A small-molecule ligand and the protein it binds are described below.
Small molecule (SMILES): CC(=O)N[C@@H]1[C@@H](O)[C@H](O)[C@@H](CO)O[C@H]1O

Sequence of chain 2.A:
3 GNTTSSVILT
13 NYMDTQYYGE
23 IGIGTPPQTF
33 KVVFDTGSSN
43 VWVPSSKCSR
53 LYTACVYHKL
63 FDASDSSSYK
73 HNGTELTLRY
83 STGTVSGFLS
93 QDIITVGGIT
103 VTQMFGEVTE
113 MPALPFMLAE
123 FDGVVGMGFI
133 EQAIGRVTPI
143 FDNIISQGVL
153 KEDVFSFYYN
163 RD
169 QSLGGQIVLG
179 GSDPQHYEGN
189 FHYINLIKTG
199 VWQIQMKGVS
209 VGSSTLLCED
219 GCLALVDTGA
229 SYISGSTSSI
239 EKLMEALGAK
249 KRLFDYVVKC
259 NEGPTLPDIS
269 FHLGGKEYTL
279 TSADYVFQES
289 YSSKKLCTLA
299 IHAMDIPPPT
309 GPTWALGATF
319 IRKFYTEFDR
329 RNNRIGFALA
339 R

Binding-site contacts:
Ligand atom C1 contacts residue MET106 of chain 2.A at 4.0 Å (hydrophobic).
Ligand atom O5 contacts residue MET106 of chain 2.A at 3.4 Å.
Ligand atom C6 contacts residue MET106 of chain 2.A at 4.4 Å (hydrophobic).
Ligand atom C1 contacts residue ASN74 of chain 2.A at 1.4 Å.
Ligand atom C2 contacts residue ASN74 of chain 2.A at 2.4 Å.
Ligand atom C2 contacts residue THR76 of chain 2.A at 4.5 Å.
Ligand atom C5 contacts residue ASN74 of chain 2.A at 3.7 Å.
Ligand atom O6 contacts residue LEU91 of chain 2.A at 4.2 Å.
Ligand atom C1 contacts residue THR76 of chain 2.A at 3.7 Å.
Ligand atom N2 contacts residue ASN74 of chain 2.A at 2.8 Å (h-bond).
Ligand atom C3 contacts residue ASN74 of chain 2.A at 3.7 Å.
Ligand atom O5 contacts residue LEU91 of chain 2.A at 4.3 Å.
Ligand atom N2 contacts residue THR76 of chain 2.A at 4.4 Å.
Ligand atom O7 contacts residue ASN74 of chain 2.A at 3.8 Å.
Ligand atom O5 contacts residue ASN74 of chain 2.A at 2.4 Å (h-bond).
Ligand atom O6 contacts residue VAL139 of chain 2.A at 4.0 Å.
Ligand atom C8 contacts residue ASN74 of chain 2.A at 4.1 Å.
Ligand atom O6 contacts residue GLY137 of chain 2.A at 3.7 Å.
Ligand atom C4 contacts residue ASN74 of chain 2.A at 4.3 Å.
Ligand atom C7 contacts residue ASN74 of chain 2.A at 3.4 Å.